A protein and the small-molecule ligand that binds it are described below.
Small molecule (SMILES): CCOP(=O)(O)OC[C@H](O)CO

Sequence of chain 1.HA:
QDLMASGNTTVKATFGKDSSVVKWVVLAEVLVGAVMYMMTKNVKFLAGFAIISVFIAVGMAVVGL

Sequence of chain 1.WA:
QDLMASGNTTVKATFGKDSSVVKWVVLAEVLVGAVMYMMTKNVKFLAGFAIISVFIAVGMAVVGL

Sequence of chain 1.VA:
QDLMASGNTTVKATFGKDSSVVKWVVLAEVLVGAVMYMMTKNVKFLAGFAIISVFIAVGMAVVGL

Binding-site contacts:
Ligand atom C4 contacts residue MET39 of chain 1.WA at 3.4 Å (hydrophobic).
Ligand atom O3 contacts residue MET39 of chain 1.WA at 3.4 Å.
Ligand atom O1 contacts residue VAL32 of chain 1.VA at 4.4 Å.
Ligand atom O2 contacts residue VAL32 of chain 1.VA at 3.3 Å.
Ligand atom P1 contacts residue VAL32 of chain 1.VA at 4.5 Å.
Ligand atom C3 contacts residue MET39 of chain 1.WA at 3.4 Å (hydrophobic).
Ligand atom C1 contacts residue VAL43 of chain 1.HA at 3.4 Å (hydrophobic).
Ligand atom O5 contacts residue LYS44 of chain 1.HA at 4.2 Å.
Ligand atom C3 contacts residue MET38 of chain 1.WA at 3.7 Å (hydrophobic).
Ligand atom P1 contacts residue MET38 of chain 1.WA at 4.0 Å.
Ligand atom O4 contacts residue LYS44 of chain 1.HA at 3.6 Å.
Ligand atom O4 contacts residue MET38 of chain 1.WA at 4.5 Å.
Ligand atom O2 contacts residue MET39 of chain 1.WA at 4.1 Å.
Ligand atom C2 contacts residue VAL43 of chain 1.HA at 3.3 Å (hydrophobic).
Ligand atom O3 contacts residue MET38 of chain 1.WA at 3.9 Å.
Ligand atom O1 contacts residue LYS44 of chain 1.HA at 3.4 Å.
Ligand atom O5 contacts residue MET39 of chain 1.WA at 3.1 Å (h-bond).
Ligand atom O2 contacts residue MET38 of chain 1.WA at 2.9 Å (h-bond).
Ligand atom O1 contacts residue VAL43 of chain 1.HA at 3.0 Å (h-bond).
Ligand atom C2 contacts residue VAL32 of chain 1.VA at 3.8 Å (hydrophobic).
Ligand atom P1 contacts residue LYS44 of chain 1.HA at 3.9 Å.
Ligand atom O3 contacts residue LYS44 of chain 1.HA at 3.3 Å.
Ligand atom O4 contacts residue MET39 of chain 1.WA at 3.7 Å.
Ligand atom P1 contacts residue MET39 of chain 1.WA at 4.2 Å.
Ligand atom P1 contacts residue VAL43 of chain 1.HA at 4.4 Å.